Sequence of chain 1.C:
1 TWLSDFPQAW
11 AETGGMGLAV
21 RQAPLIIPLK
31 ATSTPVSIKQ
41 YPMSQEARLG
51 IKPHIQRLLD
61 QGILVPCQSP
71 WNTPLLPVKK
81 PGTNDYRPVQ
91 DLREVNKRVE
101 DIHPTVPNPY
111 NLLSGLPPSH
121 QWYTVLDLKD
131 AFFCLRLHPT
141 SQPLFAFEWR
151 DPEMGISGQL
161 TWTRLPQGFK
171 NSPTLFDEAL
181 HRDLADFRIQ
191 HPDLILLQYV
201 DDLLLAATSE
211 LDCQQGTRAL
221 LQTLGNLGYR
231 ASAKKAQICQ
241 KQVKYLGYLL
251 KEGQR

The protein below binds the small molecule below.
Small molecule (SMILES): Cc1cn([C@H]2C[C@H](O[P](=O)(O)OC[C@H]3O[C@@H](n4cnc5c(N)ncnc54)C[C@@H]3O[P](=O)(O)OC[C@H]3O[C@@H](n4cnc5c(N)ncnc54)C[C@@H]3O[P](=O)(O)OC[C@H]3O[C@@H](n4cnc5c(N)ncnc54)C[C@@H]3O[P](=O)(O)OC[C@H]3O[C@@H](n4cc(C)c(=O)[nH]c4=O)C[C@@H]3O)[C@@H](CO[P](=O)(O)O[C@H]3C[C@H](n4ccc(N)nc4=O)O[C@@H]3CO[P](=O)(O)O[C@H]3C[C@H](n4cnc5c(N)ncnc54)O[C@@H]3CO[P](=O)(O)O[C@H]3C[C@H](n4cnc5c(N)ncnc54)O[C@@H]3COP(=O)=O)O2)c(=O)[nH]c1=O

Binding-site contacts:
Ligand atom N4 contacts residue DG6 of chain 1.A at 2.6 Å (h-bond).
Ligand atom N6 contacts residue DT8 of chain 2.A at 3.2 Å (h-bond).
Ligand atom N6 contacts residue DT3 of chain 1.A at 2.9 Å (h-bond).
Ligand atom O2 contacts residue DG6 of chain 1.A at 3.0 Å (h-bond).
Ligand atom O2 contacts residue ASP91 of chain 1.C at 3.2 Å.
Ligand atom C2 contacts residue DA1 of chain 2.B at 3.2 Å.
Ligand atom N1 contacts residue DT2 of chain 1.A at 2.6 Å (h-bond).
Ligand atom C5' contacts residue DT8 of chain 2.A at 3.0 Å.
Ligand atom N3 contacts residue DA1 of chain 1.A at 2.9 Å (h-bond).
Ligand atom C2 contacts residue DG6 of chain 1.A at 3.0 Å.
Ligand atom N3 contacts residue DG6 of chain 1.A at 2.6 Å (h-bond).
Ligand atom C2 contacts residue DA5 of chain 1.A at 3.3 Å.
Ligand atom OP2 contacts residue DT8 of chain 2.A at 2.5 Å (h-bond).
Ligand atom C2 contacts residue DT4 of chain 1.A at 3.3 Å.
Ligand atom C2 contacts residue DT3 of chain 1.A at 3.2 Å.
Ligand atom N6 contacts residue DT7 of chain 1.A at 2.9 Å (h-bond).
Ligand atom N1 contacts residue DT4 of chain 1.A at 2.7 Å (h-bond).
Ligand atom C5 contacts residue DT8 of chain 2.A at 3.3 Å.
Ligand atom O4' contacts residue DT8 of chain 2.A at 3.1 Å (h-bond).
Ligand atom N6 contacts residue DA1 of chain 1.A at 3.3 Å (h-bond).
Ligand atom N1 contacts residue DA1 of chain 2.B at 3.3 Å (h-bond).
Ligand atom N6 contacts residue DT4 of chain 1.A at 3.1 Å (h-bond).
Ligand atom N1 contacts residue DT3 of chain 1.A at 2.5 Å (h-bond).
Ligand atom C2 contacts residue DT2 of chain 1.A at 3.2 Å.
Ligand atom O4 contacts residue DA1 of chain 1.A at 2.8 Å (h-bond).
Ligand atom O3' contacts residue LEU92 of chain 1.C at 3.0 Å (h-bond).
Ligand atom O2 contacts residue DG6 of chain 1.A at 2.5 Å (h-bond).
Ligand atom N1 contacts residue DT8 of chain 1.A at 2.7 Å (h-bond).
Ligand atom C2 contacts residue DT8 of chain 1.A at 3.1 Å.
Ligand atom O5' contacts residue DT8 of chain 2.A at 2.5 Å (h-bond).
Ligand atom O3' contacts residue GLY168 of chain 1.C at 2.9 Å (h-bond).
Ligand atom N3 contacts residue DA5 of chain 1.A at 3.0 Å (h-bond).
Ligand atom C2 contacts residue ARG93 of chain 1.C at 3.3 Å.
Ligand atom P contacts residue DT8 of chain 2.A at 1.6 Å.
Ligand atom N9 contacts residue DT8 of chain 2.A at 3.3 Å (h-bond).
Ligand atom OP1 contacts residue DT8 of chain 2.A at 2.5 Å (h-bond).
Ligand atom O4 contacts residue DA5 of chain 1.A at 3.0 Å (h-bond).
Ligand atom N1 contacts residue DT7 of chain 1.A at 3.0 Å (h-bond).
Ligand atom N6 contacts residue DT8 of chain 1.A at 3.0 Å (h-bond).
Ligand atom N6 contacts residue DT2 of chain 1.A at 2.8 Å (h-bond).